Binding-site contacts:
Ligand atom C10 contacts residue TRP73 of chain 1.E at 3.7 Å (hydrophobic).
Ligand atom C15 contacts residue ILE117 of chain 1.E at 3.6 Å (hydrophobic).
Ligand atom C5 contacts residue PHE203 of chain 1.E at 3.7 Å (hydrophobic).
Ligand atom C25 contacts residue LEU77 of chain 1.E at 3.6 Å (hydrophobic).
Ligand atom C15 contacts residue TYR94 of chain 1.E at 3.7 Å (hydrophobic).
Ligand atom C26 contacts residue GLU43 of chain 1.E at 3.3 Å.
Ligand atom C25 contacts residue VAL81 of chain 1.E at 3.6 Å (hydrophobic).
Ligand atom C2 contacts residue PHE203 of chain 1.E at 3.6 Å (hydrophobic).
Ligand atom C28 contacts residue LEU36 of chain 1.E at 3.7 Å (hydrophobic).
Ligand atom C19 contacts residue ALA199 of chain 1.E at 3.7 Å (hydrophobic).
Ligand atom C13 contacts residue TYR94 of chain 1.E at 3.8 Å (hydrophobic).
Ligand atom C3 contacts residue PHE203 of chain 1.E at 3.7 Å (hydrophobic).
Ligand atom C30 contacts residue GLU209 of chain 1.E at 3.6 Å.
Ligand atom C30 contacts residue ASP41 of chain 1.E at 3.2 Å.
Ligand atom C2 contacts residue ASP41 of chain 1.E at 3.5 Å.
Ligand atom N1 contacts residue LEU208 of chain 1.E at 3.8 Å.
Ligand atom O29 contacts residue GLU43 of chain 1.E at 2.6 Å (salt-bridge).
Ligand atom N1 contacts residue ASP41 of chain 1.E at 2.9 Å (salt-bridge).
Ligand atom C28 contacts residue ALA40 of chain 1.E at 3.7 Å (hydrophobic).
Ligand atom C31 contacts residue LEU208 of chain 1.E at 3.0 Å (hydrophobic).
Ligand atom C5 contacts residue ALA40 of chain 1.E at 3.7 Å (hydrophobic).
Ligand atom O16 contacts residue ILE117 of chain 1.E at 3.2 Å.
Ligand atom C15 contacts residue ASN114 of chain 1.E at 3.3 Å.
Ligand atom C31 contacts residue CYS37 of chain 1.E at 3.6 Å (hydrophobic).
Ligand atom O16 contacts residue ASN114 of chain 1.E at 2.7 Å (h-bond).
Ligand atom O29 contacts residue VAL81 of chain 1.E at 3.4 Å.
Ligand atom C27 contacts residue GLU43 of chain 1.E at 3.2 Å.
Ligand atom O16 contacts residue TYR94 of chain 1.E at 2.6 Å (h-bond).
Ligand atom C20 contacts residue LEU208 of chain 1.E at 3.7 Å (hydrophobic).
Ligand atom C10 contacts residue ALA40 of chain 1.E at 3.3 Å (hydrophobic).
Ligand atom O29 contacts residue ARG84 of chain 1.E at 3.7 Å.
Ligand atom C15 contacts residue LEU113 of chain 1.E at 3.2 Å (hydrophobic).
Ligand atom O29 contacts residue LEU77 of chain 1.E at 3.8 Å.
Ligand atom C6 contacts residue CYS37 of chain 1.E at 3.8 Å (hydrophobic).
Ligand atom C21 contacts residue LEU110 of chain 1.E at 3.8 Å (hydrophobic).
Ligand atom O4 contacts residue PHE203 of chain 1.E at 3.1 Å.
Ligand atom C9 contacts residue LEU77 of chain 1.E at 3.8 Å (hydrophobic).
Ligand atom C6 contacts residue LEU208 of chain 1.E at 3.8 Å (hydrophobic).
Ligand atom C9 contacts residue ALA40 of chain 1.E at 3.6 Å (hydrophobic).
Ligand atom C20 contacts residue HIS202 of chain 1.E at 3.6 Å.

Sequence of chain 1.E:
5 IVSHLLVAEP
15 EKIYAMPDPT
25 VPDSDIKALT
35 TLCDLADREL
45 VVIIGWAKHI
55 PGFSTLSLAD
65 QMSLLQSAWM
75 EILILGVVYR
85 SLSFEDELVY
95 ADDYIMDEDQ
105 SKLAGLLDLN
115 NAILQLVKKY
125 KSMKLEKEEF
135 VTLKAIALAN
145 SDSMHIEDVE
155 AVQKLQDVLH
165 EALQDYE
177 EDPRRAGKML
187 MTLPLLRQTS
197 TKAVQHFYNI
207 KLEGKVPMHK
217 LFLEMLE

This small molecule binds to this protein.
Small molecule (SMILES): CN(C)CCOc1ccc(/C(=C(/CCCO)c2ccccc2)c2ccc(O)cc2)cc1